Binding-site contacts:
Ligand atom O1 contacts residue ALA114 of chain 1.B at 2.9 Å (h-bond).
Ligand atom C61 contacts residue GLU350 of chain 1.B at 3.6 Å.
Ligand atom O1P contacts residue SER235 of chain 1.B at 2.6 Å (h-bond).
Ligand atom C2A contacts residue ALA85 of chain 1.B at 3.6 Å (hydrophobic).
Ligand atom P contacts residue SER235 of chain 1.B at 3.4 Å.
Ligand atom C2 contacts residue GLU109 of chain 1.B at 3.4 Å.
Ligand atom N2 contacts residue LYS87 of chain 1.B at 3.5 Å.
Ligand atom C5M contacts residue GLY303 of chain 1.B at 3.4 Å.
Ligand atom OXT contacts residue THR110 of chain 1.B at 2.6 Å (h-bond).
Ligand atom C3 contacts residue THR190 of chain 1.B at 3.6 Å.
Ligand atom O1 contacts residue HIS115 of chain 1.B at 2.7 Å (h-bond).
Ligand atom O3 contacts residue ALA114 of chain 1.B at 3.5 Å.
Ligand atom O3P contacts residue SER235 of chain 1.B at 3.4 Å (h-bond).
Ligand atom N2 contacts residue GLY303 of chain 1.B at 3.6 Å.
Ligand atom O2P contacts residue SER235 of chain 1.B at 3.2 Å (h-bond).
Ligand atom O contacts residue GLU109 of chain 1.B at 2.6 Å (salt-bridge).
Ligand atom C4A contacts residue GLY303 of chain 1.B at 3.4 Å.
Ligand atom C41 contacts residue LYS87 of chain 1.B at 3.7 Å.
Ligand atom O3P contacts residue GLY233 of chain 1.B at 3.0 Å (h-bond).
Ligand atom C contacts residue HIS115 of chain 1.B at 3.6 Å.
Ligand atom O1 contacts residue THR110 of chain 1.B at 3.7 Å.
Ligand atom C61 contacts residue CYS230 of chain 1.B at 3.6 Å (hydrophobic).
Ligand atom C3 contacts residue GLU109 of chain 1.B at 3.4 Å.
Ligand atom OXT contacts residue GLY111 of chain 1.B at 3.2 Å (h-bond).
Ligand atom O1P contacts residue GLY234 of chain 1.B at 3.6 Å.
Ligand atom N contacts residue LYS87 of chain 1.B at 3.2 Å (salt-bridge).
Ligand atom C4 contacts residue THR190 of chain 1.B at 3.3 Å.
Ligand atom C61 contacts residue SER377 of chain 1.B at 3.5 Å.
Ligand atom C4A contacts residue LYS87 of chain 1.B at 3.3 Å.
Ligand atom O4P contacts residue LYS87 of chain 1.B at 3.3 Å (salt-bridge).
Ligand atom OXT contacts residue GLY113 of chain 1.B at 3.6 Å.
Ligand atom O2P contacts residue ASN236 of chain 1.B at 2.9 Å (h-bond).
Ligand atom O3P contacts residue GLY232 of chain 1.B at 2.8 Å (h-bond).
Ligand atom O2P contacts residue HIS86 of chain 1.B at 3.0 Å (h-bond).
Ligand atom O3P contacts residue GLY234 of chain 1.B at 2.7 Å (h-bond).
Ligand atom O1P contacts residue LYS87 of chain 1.B at 3.1 Å (salt-bridge).
Ligand atom N1 contacts residue SER377 of chain 1.B at 2.7 Å (h-bond).
Ligand atom C contacts residue THR110 of chain 1.B at 3.5 Å.
Ligand atom N1 contacts residue GLU350 of chain 1.B at 3.5 Å.
Ligand atom O1P contacts residue THR190 of chain 1.B at 2.6 Å (h-bond).

Sequence of chain 1.B:
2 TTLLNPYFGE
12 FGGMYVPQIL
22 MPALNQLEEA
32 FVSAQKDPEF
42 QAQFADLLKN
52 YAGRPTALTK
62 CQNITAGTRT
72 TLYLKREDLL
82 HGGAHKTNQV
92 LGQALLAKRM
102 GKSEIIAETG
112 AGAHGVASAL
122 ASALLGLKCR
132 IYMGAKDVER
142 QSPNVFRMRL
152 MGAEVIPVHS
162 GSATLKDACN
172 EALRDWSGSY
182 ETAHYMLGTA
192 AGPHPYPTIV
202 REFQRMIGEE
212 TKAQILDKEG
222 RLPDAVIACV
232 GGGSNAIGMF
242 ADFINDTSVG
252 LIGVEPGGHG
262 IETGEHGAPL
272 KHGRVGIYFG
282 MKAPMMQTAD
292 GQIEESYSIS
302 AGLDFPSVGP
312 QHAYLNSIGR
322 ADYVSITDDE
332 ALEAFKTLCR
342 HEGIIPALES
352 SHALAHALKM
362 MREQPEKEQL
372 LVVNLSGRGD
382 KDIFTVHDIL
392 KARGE

This small molecule binds to this protein.
Small molecule (SMILES): Cc1ncc(COP(=O)(O)O)c(C/N=C(\CNc2ccccc2O)C(=O)O)c1O